Binding-site contacts:
Ligand atom C3 contacts residue TYR105 of chain 1.B at 3.7 Å (hydrophobic).
Ligand atom O1 contacts residue THR13 of chain 1.B at 3.3 Å.
Ligand atom O6 contacts residue ARG36 of chain 1.B at 3.5 Å (salt-bridge).
Ligand atom O2P contacts residue SER150 of chain 1.B at 2.7 Å (h-bond).
Ligand atom O4 contacts residue GLU231 of chain 1.B at 3.0 Å (salt-bridge).
Ligand atom O3P contacts residue SER186 of chain 1.B at 3.8 Å.
Ligand atom C3 contacts residue HIS207 of chain 1.B at 3.8 Å.
Ligand atom O3P contacts residue ARG36 of chain 1.B at 3.4 Å (salt-bridge).
Ligand atom O1 contacts residue ILE188 of chain 1.B at 3.2 Å.
Ligand atom O3 contacts residue GLN271 of chain 1.B at 3.3 Å (h-bond).
Ligand atom C5 contacts residue SER11 of chain 1.B at 3.6 Å.
Ligand atom O2 contacts residue PHE205 of chain 1.B at 3.4 Å.
Ligand atom O3 contacts residue TYR105 of chain 1.B at 3.8 Å.
Ligand atom O1P contacts residue GLY151 of chain 1.B at 2.8 Å (h-bond).
Ligand atom O6 contacts residue SER11 of chain 1.B at 3.6 Å.
Ligand atom O3 contacts residue HIS207 of chain 1.B at 2.8 Å (h-bond).
Ligand atom O1P contacts residue SER150 of chain 1.B at 3.7 Å.
Ligand atom O3 contacts residue GLU231 of chain 1.B at 2.5 Å (salt-bridge).
Ligand atom C6 contacts residue SER11 of chain 1.B at 3.8 Å.
Ligand atom O4 contacts residue GLY61 of chain 1.B at 3.1 Å.
Ligand atom O1 contacts residue ASP208 of chain 1.B at 3.0 Å (salt-bridge).
Ligand atom O2P contacts residue GLY187 of chain 1.B at 3.3 Å.
Ligand atom C1 contacts residue ASP208 of chain 1.B at 3.2 Å.
Ligand atom O1P contacts residue GLY38 of chain 1.B at 3.8 Å.
Ligand atom C3 contacts residue GLU231 of chain 1.B at 3.5 Å.
Ligand atom O2 contacts residue ASP208 of chain 1.B at 2.6 Å (salt-bridge).
Ligand atom O2P contacts residue THR152 of chain 1.B at 2.6 Å (h-bond).
Ligand atom C2 contacts residue ASP208 of chain 1.B at 3.5 Å.
Ligand atom C4 contacts residue TYR105 of chain 1.B at 3.6 Å (hydrophobic).
Ligand atom O2P contacts residue GLY151 of chain 1.B at 3.3 Å (h-bond).
Ligand atom P contacts residue SER150 of chain 1.B at 3.8 Å.
Ligand atom C6 contacts residue THR152 of chain 1.B at 3.7 Å.
Ligand atom P contacts residue GLY151 of chain 1.B at 3.6 Å.
Ligand atom O1P contacts residue SER39 of chain 1.B at 2.8 Å (h-bond).
Ligand atom O3P contacts residue GLY187 of chain 1.B at 2.9 Å (h-bond).
Ligand atom C4 contacts residue GLU231 of chain 1.B at 3.3 Å.
Ligand atom O4 contacts residue TYR105 of chain 1.B at 2.5 Å (h-bond).
Ligand atom O2 contacts residue HIS207 of chain 1.B at 3.3 Å (h-bond).
Ligand atom C1 contacts residue THR13 of chain 1.B at 3.8 Å.
Ligand atom P contacts residue GLY187 of chain 1.B at 3.7 Å.

Sequence of chain 1.B:
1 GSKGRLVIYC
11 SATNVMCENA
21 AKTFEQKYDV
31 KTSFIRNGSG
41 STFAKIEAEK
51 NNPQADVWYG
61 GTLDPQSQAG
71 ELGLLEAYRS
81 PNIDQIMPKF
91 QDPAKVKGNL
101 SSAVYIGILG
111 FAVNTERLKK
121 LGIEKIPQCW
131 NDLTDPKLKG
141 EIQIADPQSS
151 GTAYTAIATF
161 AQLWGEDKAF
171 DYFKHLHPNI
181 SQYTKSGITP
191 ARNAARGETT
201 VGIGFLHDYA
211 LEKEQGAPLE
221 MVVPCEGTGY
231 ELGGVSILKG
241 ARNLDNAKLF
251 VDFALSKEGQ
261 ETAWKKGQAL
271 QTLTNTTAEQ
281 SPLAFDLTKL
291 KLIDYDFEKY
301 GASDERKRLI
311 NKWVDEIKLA

A small-molecule ligand and the protein it binds are described below.
Small molecule (SMILES): O=P(O)(O)OC[C@H]1O[C@](O)(CO)[C@@H](O)[C@@H]1O